Sequence of chain 1.B:
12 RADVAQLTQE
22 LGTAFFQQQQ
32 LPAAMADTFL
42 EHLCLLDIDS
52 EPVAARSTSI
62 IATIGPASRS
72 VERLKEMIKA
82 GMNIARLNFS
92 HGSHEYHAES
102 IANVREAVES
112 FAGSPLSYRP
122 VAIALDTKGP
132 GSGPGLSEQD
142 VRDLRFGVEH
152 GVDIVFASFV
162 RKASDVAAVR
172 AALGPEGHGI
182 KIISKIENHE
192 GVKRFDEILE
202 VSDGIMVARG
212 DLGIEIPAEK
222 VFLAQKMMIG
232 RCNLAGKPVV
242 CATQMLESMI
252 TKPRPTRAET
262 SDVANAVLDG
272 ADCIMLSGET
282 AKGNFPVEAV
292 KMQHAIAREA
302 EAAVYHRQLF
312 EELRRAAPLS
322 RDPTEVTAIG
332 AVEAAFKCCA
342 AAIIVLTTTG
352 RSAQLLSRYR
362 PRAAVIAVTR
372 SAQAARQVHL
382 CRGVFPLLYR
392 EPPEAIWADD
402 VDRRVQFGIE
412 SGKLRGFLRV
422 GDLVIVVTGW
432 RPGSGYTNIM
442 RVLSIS

Binding-site contacts:
Ligand atom O5P contacts residue SER435 of chain 1.B at 3.2 Å (h-bond).
Ligand atom O6P contacts residue SER353 of chain 1.B at 3.7 Å.
Ligand atom O5P contacts residue THR350 of chain 1.B at 2.8 Å (h-bond).
Ligand atom P2 contacts residue THR349 of chain 1.B at 3.6 Å.
Ligand atom C5 contacts residue GLY434 of chain 1.B at 3.4 Å.
Ligand atom C6 contacts residue LEU347 of chain 1.B at 3.5 Å (hydrophobic).
Ligand atom P2 contacts residue THR348 of chain 1.B at 3.5 Å.
Ligand atom O3P contacts residue ARG405 of chain 1.B at 2.8 Å (salt-bridge).
Ligand atom O6P contacts residue SER435 of chain 1.B at 3.4 Å (h-bond).
Ligand atom P2 contacts residue SER435 of chain 1.B at 3.8 Å.
Ligand atom O6P contacts residue GLY436 of chain 1.B at 2.9 Å (h-bond).
Ligand atom O3P contacts residue TRP398 of chain 1.B at 2.7 Å (h-bond).
Ligand atom O3 contacts residue TRP398 of chain 1.B at 3.8 Å.
Ligand atom C3 contacts residue GLY434 of chain 1.B at 3.5 Å.
Ligand atom O3 contacts residue GLY430 of chain 1.B at 3.0 Å.
Ligand atom O5P contacts residue THR349 of chain 1.B at 3.2 Å (h-bond).
Ligand atom O4P contacts residue THR348 of chain 1.B at 2.5 Å (h-bond).
Ligand atom O2 contacts residue LEU347 of chain 1.B at 3.5 Å.
Ligand atom O3 contacts residue ARG432 of chain 1.B at 2.8 Å (salt-bridge).
Ligand atom O4 contacts residue TYR437 of chain 1.B at 2.8 Å (h-bond).
Ligand atom O5P contacts residue THR348 of chain 1.B at 3.6 Å (h-bond).
Ligand atom O2P contacts residue GLY434 of chain 1.B at 2.9 Å (h-bond).
Ligand atom O2 contacts residue GLY430 of chain 1.B at 3.4 Å (h-bond).
Ligand atom O4P contacts residue SER353 of chain 1.B at 2.7 Å (h-bond).
Ligand atom O6 contacts residue THR349 of chain 1.B at 3.1 Å (h-bond).
Ligand atom O6 contacts residue THR348 of chain 1.B at 3.6 Å.
Ligand atom C4 contacts residue GLY434 of chain 1.B at 3.3 Å.
Ligand atom O4 contacts residue GLY434 of chain 1.B at 2.5 Å (h-bond).
Ligand atom C6 contacts residue THR438 of chain 1.B at 3.4 Å.
Ligand atom O1 contacts residue GLY434 of chain 1.B at 3.7 Å.
Ligand atom O4 contacts residue GLY436 of chain 1.B at 3.7 Å.
Ligand atom C3 contacts residue ARG432 of chain 1.B at 3.4 Å.
Ligand atom C6 contacts residue SER353 of chain 1.B at 3.8 Å.
Ligand atom P2 contacts residue SER353 of chain 1.B at 3.7 Å.
Ligand atom O2P contacts residue PRO433 of chain 1.B at 3.8 Å.
Ligand atom O5 contacts residue LEU347 of chain 1.B at 3.6 Å.
Ligand atom O4 contacts residue THR438 of chain 1.B at 3.5 Å (h-bond).
Ligand atom P1 contacts residue ARG405 of chain 1.B at 3.5 Å.
Ligand atom O1P contacts residue ARG405 of chain 1.B at 2.5 Å (salt-bridge).
Ligand atom O4P contacts residue ARG352 of chain 1.B at 3.8 Å.

A small-molecule ligand and the protein it binds are described below.
Small molecule (SMILES): O=P(O)(O)OC[C@H]1O[C@](O)(COP(=O)(O)O)[C@@H](O)[C@@H]1O